Binding-site contacts:
Ligand atom N2 contacts residue TYR43 of chain 2.A at 4.0 Å.
Ligand atom N2 contacts residue ASN23 of chain 2.A at 4.0 Å.
Ligand atom N1' contacts residue FMT1 of chain 2.D at 2.9 Å (h-bond).
Ligand atom O1' contacts residue FMT1 of chain 2.D at 3.5 Å (h-bond).
Ligand atom C2 contacts residue FMT1 of chain 2.D at 3.4 Å.
Ligand atom O1 contacts residue SER45 of chain 2.A at 3.9 Å.
Ligand atom C1 contacts residue SER27 of chain 2.A at 3.6 Å.
Ligand atom O1 contacts residue ASP128 of chain 2.A at 3.9 Å.
Ligand atom O1' contacts residue TRP79 of chain 2.A at 4.0 Å.
Ligand atom N2' contacts residue TRP108 of chain 2.A at 3.4 Å.
Ligand atom O1 contacts residue SER27 of chain 2.A at 2.8 Å (h-bond).
Ligand atom C3 contacts residue LEU25 of chain 2.A at 4.0 Å (hydrophobic).
Ligand atom N1 contacts residue SER45 of chain 2.A at 2.8 Å (h-bond).
Ligand atom N2 contacts residue ASP128 of chain 2.A at 3.0 Å (salt-bridge).
Ligand atom C1 contacts residue ASN23 of chain 2.A at 3.8 Å.
Ligand atom C1 contacts residue SER45 of chain 2.A at 3.7 Å.
Ligand atom C2 contacts residue SER45 of chain 2.A at 3.8 Å.
Ligand atom C1 contacts residue TYR43 of chain 2.A at 3.6 Å (hydrophobic).
Ligand atom C1' contacts residue TRP120 of chain 1.B at 4.0 Å (hydrophobic).
Ligand atom N1 contacts residue FMT1 of chain 2.D at 3.5 Å (h-bond).
Ligand atom N2 contacts residue LEU25 of chain 2.A at 3.6 Å.
Ligand atom N2' contacts residue TRP92 of chain 2.A at 4.0 Å.
Ligand atom O1 contacts residue TYR43 of chain 2.A at 2.7 Å (h-bond).
Ligand atom C1 contacts residue ASP128 of chain 2.A at 3.8 Å.
Ligand atom C2 contacts residue VAL47 of chain 2.A at 3.7 Å (hydrophobic).
Ligand atom O1 contacts residue LEU25 of chain 2.A at 3.8 Å.
Ligand atom O1' contacts residue LEU110 of chain 2.A at 3.7 Å.
Ligand atom O1 contacts residue ASN23 of chain 2.A at 2.9 Å (h-bond).
Ligand atom N1 contacts residue VAL47 of chain 2.A at 3.7 Å.
Ligand atom C3 contacts residue TRP108 of chain 2.A at 3.8 Å (hydrophobic).
Ligand atom N1 contacts residue SER27 of chain 2.A at 3.9 Å.
Ligand atom C1' contacts residue THR90 of chain 2.A at 3.8 Å.
Ligand atom C1 contacts residue LEU25 of chain 2.A at 3.5 Å (hydrophobic).
Ligand atom N1 contacts residue LEU25 of chain 2.A at 3.7 Å.
Ligand atom O1' contacts residue THR90 of chain 2.A at 2.6 Å (h-bond).
Ligand atom C3 contacts residue TRP120 of chain 1.B at 4.0 Å (hydrophobic).
Ligand atom C3 contacts residue ASP128 of chain 2.A at 4.0 Å.
Ligand atom N1' contacts residue TRP120 of chain 1.B at 3.6 Å.
Ligand atom C2 contacts residue TRP120 of chain 1.B at 3.6 Å (hydrophobic).
Ligand atom C1' contacts residue FMT1 of chain 2.D at 3.5 Å.

A protein and the small-molecule ligand that binds it are described below.
Small molecule (SMILES): O=C1NC2NC(=O)NC2N1

Sequence of chain 2.A:
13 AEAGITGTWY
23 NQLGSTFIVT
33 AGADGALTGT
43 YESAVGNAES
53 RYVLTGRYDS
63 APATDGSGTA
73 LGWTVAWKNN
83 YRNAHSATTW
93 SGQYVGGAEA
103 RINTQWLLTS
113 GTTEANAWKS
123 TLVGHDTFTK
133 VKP

Sequence of chain 1.B:
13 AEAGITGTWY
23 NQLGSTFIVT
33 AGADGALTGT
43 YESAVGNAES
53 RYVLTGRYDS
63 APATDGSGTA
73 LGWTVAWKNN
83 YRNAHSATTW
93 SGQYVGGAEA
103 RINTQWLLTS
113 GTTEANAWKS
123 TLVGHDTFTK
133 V